Binding-site contacts:
Ligand atom C5 contacts residue LEU207 of chain 1.A at 4.2 Å (hydrophobic).
Ligand atom O6 contacts residue TYR116 of chain 1.B at 3.6 Å.
Ligand atom C5 contacts residue TYR116 of chain 1.B at 4.1 Å (hydrophobic).
Ligand atom C2 contacts residue GLU109 of chain 1.B at 4.2 Å.
Ligand atom O5 contacts residue LEU207 of chain 1.A at 4.0 Å.
Ligand atom O6 contacts residue ASP208 of chain 1.A at 3.1 Å (salt-bridge).
Ligand atom O7 contacts residue GLU109 of chain 1.B at 4.4 Å.
Ligand atom C6 contacts residue TYR116 of chain 1.B at 3.5 Å (hydrophobic).
Ligand atom C2 contacts residue ARG185 of chain 1.B at 3.8 Å.
Ligand atom O7 contacts residue ASN113 of chain 1.B at 3.5 Å (h-bond).
Ligand atom C1 contacts residue TYR116 of chain 1.B at 3.8 Å (hydrophobic).
Ligand atom C7 contacts residue ASN113 of chain 1.B at 3.3 Å.
Ligand atom N2 contacts residue ASN113 of chain 1.B at 2.8 Å (h-bond).
Ligand atom C6 contacts residue PHE189 of chain 1.B at 3.7 Å (hydrophobic).
Ligand atom O5 contacts residue ASN113 of chain 1.B at 2.4 Å (h-bond).
Ligand atom C4 contacts residue ASN113 of chain 1.B at 4.2 Å.
Ligand atom N2 contacts residue ARG185 of chain 1.B at 3.2 Å (salt-bridge).
Ligand atom O3 contacts residue ARG185 of chain 1.B at 4.3 Å.
Ligand atom C3 contacts residue ARG185 of chain 1.B at 3.8 Å.
Ligand atom C5 contacts residue ARG185 of chain 1.B at 4.2 Å.
Ligand atom O5 contacts residue PHE189 of chain 1.B at 4.1 Å.
Ligand atom C4 contacts residue ARG185 of chain 1.B at 3.8 Å.
Ligand atom C7 contacts residue ARG185 of chain 1.B at 3.8 Å.
Ligand atom C6 contacts residue LEU207 of chain 1.A at 4.1 Å (hydrophobic).
Ligand atom C5 contacts residue ASN113 of chain 1.B at 3.7 Å.
Ligand atom C8 contacts residue PHE189 of chain 1.B at 4.3 Å (hydrophobic).
Ligand atom C1 contacts residue GLU109 of chain 1.B at 3.8 Å.
Ligand atom C2 contacts residue ASN113 of chain 1.B at 2.3 Å.
Ligand atom C3 contacts residue ASN113 of chain 1.B at 3.7 Å.
Ligand atom C5 contacts residue PHE189 of chain 1.B at 3.8 Å (hydrophobic).
Ligand atom C1 contacts residue ARG185 of chain 1.B at 3.9 Å.
Ligand atom C8 contacts residue ASN113 of chain 1.B at 4.2 Å.
Ligand atom O5 contacts residue TYR116 of chain 1.B at 3.4 Å.
Ligand atom C8 contacts residue ARG185 of chain 1.B at 3.7 Å.
Ligand atom O4 contacts residue ARG185 of chain 1.B at 2.9 Å (salt-bridge).
Ligand atom O7 contacts residue LEU207 of chain 1.A at 4.0 Å.
Ligand atom O5 contacts residue GLU109 of chain 1.B at 3.6 Å (salt-bridge).
Ligand atom C6 contacts residue ASP208 of chain 1.A at 3.9 Å.
Ligand atom O6 contacts residue LEU207 of chain 1.A at 4.0 Å.
Ligand atom C1 contacts residue ASN113 of chain 1.B at 1.4 Å.

Sequence of chain 1.B:
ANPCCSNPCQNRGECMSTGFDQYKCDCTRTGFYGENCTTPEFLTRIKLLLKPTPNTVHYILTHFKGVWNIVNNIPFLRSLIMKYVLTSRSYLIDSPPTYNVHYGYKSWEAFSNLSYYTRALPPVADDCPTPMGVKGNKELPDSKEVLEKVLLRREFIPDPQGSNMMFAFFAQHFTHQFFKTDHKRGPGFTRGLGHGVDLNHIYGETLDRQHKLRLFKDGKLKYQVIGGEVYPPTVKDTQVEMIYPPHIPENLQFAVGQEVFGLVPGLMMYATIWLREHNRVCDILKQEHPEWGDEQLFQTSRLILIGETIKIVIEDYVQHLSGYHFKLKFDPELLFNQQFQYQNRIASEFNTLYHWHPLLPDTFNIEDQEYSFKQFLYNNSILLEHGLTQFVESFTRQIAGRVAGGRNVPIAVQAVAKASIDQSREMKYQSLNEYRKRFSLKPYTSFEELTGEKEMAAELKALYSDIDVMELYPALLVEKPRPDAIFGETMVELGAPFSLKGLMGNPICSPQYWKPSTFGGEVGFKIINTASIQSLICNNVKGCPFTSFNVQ

The small molecule below binds the protein below.
Small molecule (SMILES): CC(=O)N[C@H]1[C@H](O[C@H]2[C@H](O)[C@@H](NC(C)=O)CO[C@@H]2CO)O[C@H](CO)[C@@H](O[C@@H]2O[C@H](CO)[C@@H](O)[C@H](O)[C@H]2NC(C)=O)[C@@H]1O

Sequence of chain 1.A:
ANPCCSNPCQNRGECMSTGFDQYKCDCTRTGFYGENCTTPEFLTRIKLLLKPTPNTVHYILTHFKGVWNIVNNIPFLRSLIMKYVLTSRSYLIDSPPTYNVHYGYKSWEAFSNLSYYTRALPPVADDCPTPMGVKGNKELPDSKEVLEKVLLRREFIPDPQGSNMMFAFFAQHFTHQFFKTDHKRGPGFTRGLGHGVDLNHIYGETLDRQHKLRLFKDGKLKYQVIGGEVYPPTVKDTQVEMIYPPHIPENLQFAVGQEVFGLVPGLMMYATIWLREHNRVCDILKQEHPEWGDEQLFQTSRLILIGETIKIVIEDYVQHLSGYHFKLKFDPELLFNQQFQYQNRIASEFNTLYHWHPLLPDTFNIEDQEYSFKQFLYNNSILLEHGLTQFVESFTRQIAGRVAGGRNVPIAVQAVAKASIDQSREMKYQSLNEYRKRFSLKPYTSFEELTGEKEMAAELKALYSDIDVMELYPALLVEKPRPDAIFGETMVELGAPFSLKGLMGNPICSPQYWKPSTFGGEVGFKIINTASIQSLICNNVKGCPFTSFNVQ